Binding-site contacts:
Ligand atom C4' contacts residue TRP303 of chain 1.B at 3.6 Å (hydrophobic).
Ligand atom P contacts residue LYS114 of chain 1.B at 3.5 Å.
Ligand atom C4' contacts residue MG1 of chain 1.C at 2.7 Å.
Ligand atom OP1 contacts residue GLY110 of chain 1.B at 2.7 Å (h-bond).
Ligand atom OP1 contacts residue THR115 of chain 1.B at 3.1 Å (h-bond).
Ligand atom OP1 contacts residue ASP196 of chain 1.B at 3.1 Å (salt-bridge).
Ligand atom OP1 contacts residue VAL111 of chain 1.B at 2.8 Å (h-bond).
Ligand atom O2 contacts residue GLU310 of chain 1.B at 3.4 Å.
Ligand atom C5' contacts residue GLY110 of chain 1.B at 3.2 Å.
Ligand atom OP1 contacts residue ASP198 of chain 1.B at 2.7 Å (salt-bridge).
Ligand atom OP2 contacts residue LYS114 of chain 1.B at 2.7 Å (salt-bridge).
Ligand atom O3' contacts residue TRP303 of chain 1.B at 3.4 Å.
Ligand atom OP2 contacts residue NA1 of chain 1.D at 3.5 Å (h-bond).
Ligand atom C2' contacts residue ARG307 of chain 1.B at 3.4 Å.
Ligand atom C5' contacts residue MG1 of chain 1.C at 3.1 Å.
Ligand atom O3' contacts residue ARG189 of chain 1.B at 3.3 Å (salt-bridge).
Ligand atom C1' contacts residue PHE258 of chain 1.B at 3.1 Å (hydrophobic).
Ligand atom C5' contacts residue PHE258 of chain 1.B at 3.1 Å (hydrophobic).
Ligand atom O4' contacts residue LYS256 of chain 1.B at 3.1 Å (salt-bridge).
Ligand atom C4' contacts residue GLY110 of chain 1.B at 3.5 Å.
Ligand atom O2 contacts residue ARG307 of chain 1.B at 2.7 Å.
Ligand atom OP3 contacts residue LYS114 of chain 1.B at 3.1 Å.
Ligand atom OP1 contacts residue GLY112 of chain 1.B at 2.9 Å (h-bond).
Ligand atom O4' contacts residue PHE258 of chain 1.B at 3.1 Å.
Ligand atom C5 contacts residue GLY302 of chain 1.B at 3.5 Å.
Ligand atom OP1 contacts residue ARG285 of chain 1.B at 3.5 Å (salt-bridge).
Ligand atom C5' contacts residue ASP287 of chain 1.B at 3.3 Å.
Ligand atom BR contacts residue TRP303 of chain 1.B at 3.5 Å.
Ligand atom P contacts residue NA1 of chain 1.D at 3.4 Å.
Ligand atom O3' contacts residue MG1 of chain 1.C at 2.8 Å.
Ligand atom OP1 contacts residue VAL108 of chain 1.B at 3.5 Å (h-bond).
Ligand atom OP1 contacts residue NA1 of chain 1.D at 2.4 Å (h-bond).
Ligand atom C3' contacts residue MG1 of chain 1.C at 3.0 Å.
Ligand atom OP1 contacts residue MG1 of chain 1.C at 3.4 Å.
Ligand atom O2 contacts residue SER306 of chain 1.B at 3.2 Å (h-bond).
Ligand atom O3' contacts residue ARG285 of chain 1.B at 3.4 Å (salt-bridge).
Ligand atom C4' contacts residue ASP287 of chain 1.B at 3.6 Å.
Ligand atom P contacts residue ASP198 of chain 1.B at 3.6 Å.
Ligand atom O2 contacts residue PHE258 of chain 1.B at 2.9 Å.
Ligand atom O4' contacts residue THR304 of chain 1.B at 3.6 Å (h-bond).

A protein and the small-molecule ligand that binds it are described below.
Small molecule (SMILES): O=c1[nH]c(=O)n([C@H]2C[C@H](O[P](=O)(O)OC[C@H]3O[C@@H](n4cc(Br)c(=O)[nH]c4=O)C[C@@H]3O[P](=O)(O)OC[C@H]3O[C@@H](n4cc(Br)c(=O)[nH]c4=O)C[C@@H]3O[P](=O)(O)OC[C@H]3O[C@@H](n4cc(Br)c(=O)[nH]c4=O)C[C@@H]3O)[C@@H](COP(=O)(O)O)O2)cc1Br

Sequence of chain 1.B:
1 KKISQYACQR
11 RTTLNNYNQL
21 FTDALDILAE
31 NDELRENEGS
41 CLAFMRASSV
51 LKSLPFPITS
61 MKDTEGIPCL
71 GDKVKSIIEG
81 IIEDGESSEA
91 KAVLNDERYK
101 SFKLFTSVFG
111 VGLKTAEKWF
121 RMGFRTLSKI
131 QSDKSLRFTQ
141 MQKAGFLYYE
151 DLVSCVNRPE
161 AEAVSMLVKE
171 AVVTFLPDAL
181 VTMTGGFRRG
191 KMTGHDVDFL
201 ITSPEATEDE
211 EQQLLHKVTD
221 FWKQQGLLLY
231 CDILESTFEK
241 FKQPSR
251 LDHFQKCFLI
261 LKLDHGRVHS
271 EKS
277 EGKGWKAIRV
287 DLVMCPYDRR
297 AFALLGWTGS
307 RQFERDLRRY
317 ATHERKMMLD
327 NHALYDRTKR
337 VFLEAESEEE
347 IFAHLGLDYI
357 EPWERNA